Sequence of chain 1.A:
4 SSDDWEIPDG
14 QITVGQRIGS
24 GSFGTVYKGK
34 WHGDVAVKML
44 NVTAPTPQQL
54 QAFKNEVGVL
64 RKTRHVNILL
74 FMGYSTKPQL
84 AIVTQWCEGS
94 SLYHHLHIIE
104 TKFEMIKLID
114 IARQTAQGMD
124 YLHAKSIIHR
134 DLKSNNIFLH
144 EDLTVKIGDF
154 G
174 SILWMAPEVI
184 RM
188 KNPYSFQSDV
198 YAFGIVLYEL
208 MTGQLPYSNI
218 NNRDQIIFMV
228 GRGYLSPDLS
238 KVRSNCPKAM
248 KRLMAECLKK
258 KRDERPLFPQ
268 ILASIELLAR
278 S

The protein below binds the small molecule below.
Small molecule (SMILES): Cc1ccc(C(=O)Nc2cccc(C(C)(C)C)c2)cc1-c1cc(N2CCOCC2)ncn1

Binding-site contacts:
Ligand atom C25 contacts residue ALA39 of chain 1.A at 3.6 Å (hydrophobic).
Ligand atom C22 contacts residue CYS90 of chain 1.A at 3.6 Å (hydrophobic).
Ligand atom C21 contacts residue TRP89 of chain 1.A at 3.6 Å (hydrophobic).
Ligand atom C24 contacts residue LEU72 of chain 1.A at 3.7 Å (hydrophobic).
Ligand atom C27 contacts residue VAL29 of chain 1.A at 3.6 Å (hydrophobic).
Ligand atom C30 contacts residue GLY151 of chain 1.A at 3.6 Å.
Ligand atom C18 contacts residue THR87 of chain 1.A at 3.7 Å.
Ligand atom C25 contacts residue GLN88 of chain 1.A at 3.3 Å.
Ligand atom C18 contacts residue ALA39 of chain 1.A at 3.7 Å (hydrophobic).
Ligand atom C3 contacts residue THR87 of chain 1.A at 3.6 Å.
Ligand atom N8 contacts residue GLU59 of chain 1.A at 2.9 Å (salt-bridge).
Ligand atom C19 contacts residue ALA39 of chain 1.A at 3.8 Å (hydrophobic).
Ligand atom C25 contacts residue LEU72 of chain 1.A at 3.7 Å (hydrophobic).
Ligand atom O7 contacts residue ASP152 of chain 1.A at 2.8 Å (salt-bridge).
Ligand atom C4 contacts residue GLU59 of chain 1.A at 3.2 Å.
Ligand atom C15 contacts residue LEU72 of chain 1.A at 3.6 Å (hydrophobic).
Ligand atom N28 contacts residue PHE153 of chain 1.A at 3.6 Å.
Ligand atom C10 contacts residue ASP152 of chain 1.A at 3.6 Å.
Ligand atom C6 contacts residue ASP152 of chain 1.A at 3.2 Å.
Ligand atom C31 contacts residue VAL62 of chain 1.A at 3.6 Å (hydrophobic).
Ligand atom O23 contacts residue CYS90 of chain 1.A at 2.8 Å (h-bond).
Ligand atom N26 contacts residue PHE153 of chain 1.A at 3.6 Å.
Ligand atom C17 contacts residue PHE153 of chain 1.A at 3.7 Å (hydrophobic).
Ligand atom N20 contacts residue ALA39 of chain 1.A at 3.6 Å.
Ligand atom C1 contacts residue THR87 of chain 1.A at 3.7 Å.
Ligand atom N8 contacts residue ASP152 of chain 1.A at 3.7 Å.
Ligand atom C24 contacts residue GLN88 of chain 1.A at 3.5 Å.
Ligand atom C2 contacts residue LYS41 of chain 1.A at 3.5 Å.
Ligand atom C5 contacts residue GLU59 of chain 1.A at 3.7 Å.
Ligand atom C25 contacts residue THR87 of chain 1.A at 3.7 Å.
Ligand atom C9 contacts residue ASP152 of chain 1.A at 3.6 Å.
Ligand atom C32 contacts residue HIS132 of chain 1.A at 3.6 Å.
Ligand atom C24 contacts residue CYS90 of chain 1.A at 3.4 Å (hydrophobic).
Ligand atom C6 contacts residue GLU59 of chain 1.A at 3.7 Å.
Ligand atom C9 contacts residue GLU59 of chain 1.A at 3.6 Å.
Ligand atom O7 contacts residue GLY151 of chain 1.A at 3.5 Å.
Ligand atom C27 contacts residue PHE153 of chain 1.A at 3.5 Å (hydrophobic).
Ligand atom N28 contacts residue VAL29 of chain 1.A at 3.7 Å.
Ligand atom C10 contacts residue GLU59 of chain 1.A at 3.5 Å.
Ligand atom C14 contacts residue LEU63 of chain 1.A at 3.7 Å (hydrophobic).